Sequence of chain 57.E:
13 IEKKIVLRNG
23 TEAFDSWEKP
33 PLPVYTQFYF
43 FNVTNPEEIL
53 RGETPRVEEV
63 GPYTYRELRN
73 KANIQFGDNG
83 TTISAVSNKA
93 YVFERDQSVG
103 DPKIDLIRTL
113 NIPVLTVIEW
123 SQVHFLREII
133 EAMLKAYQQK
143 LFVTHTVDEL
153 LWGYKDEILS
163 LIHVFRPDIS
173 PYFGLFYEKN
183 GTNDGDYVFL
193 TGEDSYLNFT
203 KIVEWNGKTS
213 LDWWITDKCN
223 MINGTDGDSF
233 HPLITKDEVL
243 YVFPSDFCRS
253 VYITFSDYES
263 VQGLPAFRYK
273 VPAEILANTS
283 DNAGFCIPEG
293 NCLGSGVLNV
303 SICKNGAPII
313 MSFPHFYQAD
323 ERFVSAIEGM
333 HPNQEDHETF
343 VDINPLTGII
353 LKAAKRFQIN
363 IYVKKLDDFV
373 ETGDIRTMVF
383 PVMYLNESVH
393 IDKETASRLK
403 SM

Binding-site contacts:
Ligand atom C8 contacts residue SER252 of chain 57.E at 3.4 Å.
Ligand atom O5 contacts residue ASN225 of chain 57.E at 2.3 Å (h-bond).
Ligand atom O5 contacts residue LYS220 of chain 57.E at 3.4 Å.
Ligand atom N2 contacts residue ASN225 of chain 57.E at 3.0 Å (h-bond).
Ligand atom C6 contacts residue ASP283 of chain 57.E at 3.8 Å.
Ligand atom O6 contacts residue ASP283 of chain 57.E at 3.8 Å.
Ligand atom O7 contacts residue ARG251 of chain 57.E at 4.3 Å.
Ligand atom C1 contacts residue LYS220 of chain 57.E at 4.2 Å.
Ligand atom O3 contacts residue ASP283 of chain 57.E at 4.3 Å.
Ligand atom C2 contacts residue ASN225 of chain 57.E at 2.5 Å.
Ligand atom C4 contacts residue MET223 of chain 57.E at 4.0 Å (hydrophobic).
Ligand atom C5 contacts residue ASN225 of chain 57.E at 3.6 Å.
Ligand atom C8 contacts residue MET223 of chain 57.E at 3.3 Å (hydrophobic).
Ligand atom O7 contacts residue SER252 of chain 57.E at 2.9 Å (h-bond).
Ligand atom O7 contacts residue LYS220 of chain 57.E at 4.0 Å.
Ligand atom C4 contacts residue LYS220 of chain 57.E at 3.4 Å.
Ligand atom O7 contacts residue MET223 of chain 57.E at 3.5 Å.
Ligand atom O4 contacts residue MET223 of chain 57.E at 3.7 Å.
Ligand atom O3 contacts residue LYS220 of chain 57.E at 3.8 Å.
Ligand atom C5 contacts residue LYS220 of chain 57.E at 4.0 Å.
Ligand atom C7 contacts residue ARG251 of chain 57.E at 4.0 Å.
Ligand atom C2 contacts residue ASP283 of chain 57.E at 3.8 Å.
Ligand atom O6 contacts residue TYR243 of chain 57.E at 4.0 Å.
Ligand atom C6 contacts residue LYS220 of chain 57.E at 4.0 Å.
Ligand atom O4 contacts residue LYS220 of chain 57.E at 4.2 Å.
Ligand atom C7 contacts residue MET223 of chain 57.E at 3.6 Å (hydrophobic).
Ligand atom C3 contacts residue LYS220 of chain 57.E at 4.1 Å.
Ligand atom C1 contacts residue LYS220 of chain 57.E at 4.0 Å.
Ligand atom C3 contacts residue ASN225 of chain 57.E at 3.8 Å.
Ligand atom C4 contacts residue ASN225 of chain 57.E at 4.2 Å.
Ligand atom N2 contacts residue LYS220 of chain 57.E at 4.1 Å.
Ligand atom C5 contacts residue MET223 of chain 57.E at 4.0 Å (hydrophobic).
Ligand atom C7 contacts residue ASN225 of chain 57.E at 3.2 Å.
Ligand atom N2 contacts residue MET223 of chain 57.E at 3.8 Å.
Ligand atom C7 contacts residue SER252 of chain 57.E at 3.5 Å.
Ligand atom C1 contacts residue ASN225 of chain 57.E at 1.4 Å.
Ligand atom C2 contacts residue LYS220 of chain 57.E at 3.8 Å.
Ligand atom O7 contacts residue ASN225 of chain 57.E at 2.9 Å (h-bond).
Ligand atom C3 contacts residue MET223 of chain 57.E at 3.7 Å (hydrophobic).
Ligand atom C8 contacts residue ARG251 of chain 57.E at 3.5 Å.

This protein binds this small molecule.
Small molecule (SMILES): CC(=O)N[C@H]1[C@H](O[C@H]2[C@H](O)[C@@H](NC(C)=O)CO[C@@H]2CO)O[C@H](CO)[C@@H](O[C@@H]2O[C@H](CO)[C@@H](O)[C@H](O)[C@@H]2O)[C@@H]1O